Binding-site contacts:
Ligand atom N1 contacts residue ILE82 of chain 1.A at 3.6 Å.
Ligand atom N5 contacts residue LEU152 of chain 1.A at 3.6 Å.
Ligand atom C24 contacts residue LEU152 of chain 1.A at 3.4 Å (hydrophobic).
Ligand atom C4 contacts residue MET73 of chain 1.A at 3.7 Å (hydrophobic).
Ligand atom O1 contacts residue SER162 of chain 1.A at 3.4 Å.
Ligand atom C16 contacts residue PHE164 of chain 1.A at 3.5 Å (hydrophobic).
Ligand atom N contacts residue MET73 of chain 1.A at 3.5 Å (h-bond).
Ligand atom N5 contacts residue TYR100 of chain 1.A at 3.6 Å.
Ligand atom C24 contacts residue ALA50 of chain 1.A at 3.4 Å (hydrophobic).
Ligand atom C23 contacts residue ALA50 of chain 1.A at 3.3 Å (hydrophobic).
Ligand atom N contacts residue ASP163 of chain 1.A at 3.2 Å (salt-bridge).
Ligand atom N1 contacts residue ALA50 of chain 1.A at 3.6 Å.
Ligand atom C19 contacts residue ILE25 of chain 1.A at 3.3 Å (hydrophobic).
Ligand atom C21 contacts residue PHE164 of chain 1.A at 3.4 Å (hydrophobic).
Ligand atom C15 contacts residue ALA50 of chain 1.A at 3.6 Å (hydrophobic).
Ligand atom C contacts residue ALA50 of chain 1.A at 3.4 Å (hydrophobic).
Ligand atom C3 contacts residue GLU69 of chain 1.A at 3.4 Å.
Ligand atom C7 contacts residue ASP163 of chain 1.A at 3.4 Å.
Ligand atom C14 contacts residue THR98 of chain 1.A at 3.4 Å.
Ligand atom C12 contacts residue GLU69 of chain 1.A at 3.3 Å.
Ligand atom N contacts residue GLU69 of chain 1.A at 2.9 Å (salt-bridge).
Ligand atom N1 contacts residue THR98 of chain 1.A at 2.9 Å (h-bond).
Ligand atom C23 contacts residue LEU152 of chain 1.A at 3.7 Å (hydrophobic).
Ligand atom N5 contacts residue MET101 of chain 1.A at 3.4 Å (h-bond).
Ligand atom O1 contacts residue ASP163 of chain 1.A at 2.9 Å (salt-bridge).
Ligand atom N2 contacts residue PHE164 of chain 1.A at 3.2 Å.
Ligand atom C24 contacts residue THR98 of chain 1.A at 3.7 Å.
Ligand atom C15 contacts residue PHE164 of chain 1.A at 3.7 Å (hydrophobic).
Ligand atom C25 contacts residue TYR100 of chain 1.A at 3.5 Å (hydrophobic).
Ligand atom C13 contacts residue ILE82 of chain 1.A at 3.4 Å (hydrophobic).
Ligand atom C contacts residue ILE96 of chain 1.A at 3.7 Å (hydrophobic).
Ligand atom C11 contacts residue TYR141 of chain 1.A at 3.4 Å (hydrophobic).
Ligand atom C contacts residue THR98 of chain 1.A at 3.7 Å.
Ligand atom C contacts residue ILE51 of chain 1.A at 3.7 Å (hydrophobic).
Ligand atom C1 contacts residue THR98 of chain 1.A at 3.4 Å.
Ligand atom C6 contacts residue ASP163 of chain 1.A at 3.6 Å.
Ligand atom C24 contacts residue GLU99 of chain 1.A at 3.2 Å.
Ligand atom C5 contacts residue ASP163 of chain 1.A at 3.3 Å.
Ligand atom C10 contacts residue TYR141 of chain 1.A at 3.5 Å (hydrophobic).
Ligand atom C6 contacts residue GLU69 of chain 1.A at 3.6 Å.

A small-molecule ligand and the protein it binds are described below.
Small molecule (SMILES): COc1cccc(NC(=O)c2ccc(C)c(Nc3nc(-c4cccnc4)nc4c3cnn4C)c2)c1

Sequence of chain 1.A:
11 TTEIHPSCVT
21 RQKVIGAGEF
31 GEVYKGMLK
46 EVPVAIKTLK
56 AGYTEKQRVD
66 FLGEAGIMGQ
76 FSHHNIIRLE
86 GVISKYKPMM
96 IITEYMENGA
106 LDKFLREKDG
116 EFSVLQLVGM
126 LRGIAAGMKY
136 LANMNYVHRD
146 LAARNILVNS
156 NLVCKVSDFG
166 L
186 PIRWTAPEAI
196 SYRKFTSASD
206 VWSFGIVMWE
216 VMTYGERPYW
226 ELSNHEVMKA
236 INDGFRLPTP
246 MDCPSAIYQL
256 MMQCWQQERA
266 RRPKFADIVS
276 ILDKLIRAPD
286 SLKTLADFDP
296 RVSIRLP